Binding-site contacts:
Ligand atom CA contacts residue ASN180 of chain 1.A at 3.2 Å.
Ligand atom CB contacts residue ASN231 of chain 1.A at 3.7 Å.
Ligand atom O contacts residue ASN231 of chain 1.A at 2.9 Å (h-bond).
Ligand atom CG2 contacts residue ASN180 of chain 1.A at 3.7 Å.
Ligand atom CG2 contacts residue ARG134 of chain 1.A at 3.8 Å.
Ligand atom O3P contacts residue TYR135 of chain 1.A at 2.7 Å (h-bond).
Ligand atom CG1 contacts residue LEU179 of chain 1.A at 3.7 Å (hydrophobic).
Ligand atom CA contacts residue LEU179 of chain 1.A at 3.7 Å (hydrophobic).
Ligand atom CG1 contacts residue LEU227 of chain 1.A at 3.5 Å (hydrophobic).
Ligand atom CG2 contacts residue VAL183 of chain 1.A at 3.7 Å (hydrophobic).
Ligand atom CB contacts residue ASN231 of chain 1.A at 3.6 Å.
Ligand atom P contacts residue ARG61 of chain 1.A at 3.6 Å.
Ligand atom C contacts residue ASN231 of chain 1.A at 3.8 Å.
Ligand atom N contacts residue ASN180 of chain 1.A at 3.0 Å (h-bond).
Ligand atom O3P contacts residue ARG134 of chain 1.A at 2.8 Å (salt-bridge).
Ligand atom N contacts residue ASN231 of chain 1.A at 2.8 Å (h-bond).
Ligand atom C contacts residue ASN231 of chain 1.A at 3.7 Å.
Ligand atom CG2 contacts residue GLY176 of chain 1.A at 3.6 Å.
Ligand atom O contacts residue ASN180 of chain 1.A at 2.9 Å (h-bond).
Ligand atom O contacts residue VAL183 of chain 1.A at 3.5 Å.
Ligand atom CA contacts residue ASN231 of chain 1.A at 3.6 Å.
Ligand atom CB contacts residue VAL183 of chain 1.A at 3.8 Å (hydrophobic).
Ligand atom CG2 contacts residue NE91 of chain 1.E at 3.7 Å.
Ligand atom O1P contacts residue ARG61 of chain 1.A at 2.8 Å (salt-bridge).
Ligand atom O contacts residue LEU179 of chain 1.A at 3.5 Å.
Ligand atom O2P contacts residue ARG134 of chain 1.A at 2.8 Å (salt-bridge).
Ligand atom P contacts residue ARG134 of chain 1.A at 3.7 Å.
Ligand atom CG contacts residue VAL183 of chain 1.A at 3.7 Å (hydrophobic).
Ligand atom O1P contacts residue LYS54 of chain 1.A at 3.3 Å (salt-bridge).
Ligand atom P contacts residue TYR135 of chain 1.A at 3.8 Å.
Ligand atom O contacts residue LYS127 of chain 1.A at 2.9 Å (salt-bridge).
Ligand atom CB contacts residue ASN180 of chain 1.A at 3.2 Å.
Ligand atom CG1 contacts residue NE91 of chain 1.E at 3.6 Å.
Ligand atom CB contacts residue ARG65 of chain 1.A at 3.7 Å.
Ligand atom C contacts residue ASN180 of chain 1.A at 3.6 Å.
Ligand atom OXT contacts residue NE91 of chain 1.E at 3.5 Å.
Ligand atom OXT contacts residue LYS54 of chain 1.A at 3.7 Å.
Ligand atom CA contacts residue ASN231 of chain 1.A at 3.7 Å.
Ligand atom O contacts residue LYS54 of chain 1.A at 3.7 Å.
Ligand atom O2P contacts residue ARG61 of chain 1.A at 2.9 Å (salt-bridge).

Sequence of chain 1.A:
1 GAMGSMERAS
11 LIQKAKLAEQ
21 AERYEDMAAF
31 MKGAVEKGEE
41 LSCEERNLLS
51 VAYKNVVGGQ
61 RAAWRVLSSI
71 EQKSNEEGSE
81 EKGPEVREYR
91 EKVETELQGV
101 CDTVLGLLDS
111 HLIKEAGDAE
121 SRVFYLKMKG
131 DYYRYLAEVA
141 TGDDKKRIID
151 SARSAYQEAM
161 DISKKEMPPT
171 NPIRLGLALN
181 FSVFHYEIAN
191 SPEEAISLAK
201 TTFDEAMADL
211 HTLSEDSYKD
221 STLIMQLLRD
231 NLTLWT

A protein and the small-molecule ligand that binds it are described below.
Small molecule (SMILES): CC(C)[C@H](NC(=O)[C@@H](NC(=O)[C@H](C)NC(=O)[C@@H]1CCCN1C(=O)[C@@H](N)Cc1ccccc1)[C@@H](C)OP(=O)(O)O)C(=O)O